Sequence of chain 6.E:
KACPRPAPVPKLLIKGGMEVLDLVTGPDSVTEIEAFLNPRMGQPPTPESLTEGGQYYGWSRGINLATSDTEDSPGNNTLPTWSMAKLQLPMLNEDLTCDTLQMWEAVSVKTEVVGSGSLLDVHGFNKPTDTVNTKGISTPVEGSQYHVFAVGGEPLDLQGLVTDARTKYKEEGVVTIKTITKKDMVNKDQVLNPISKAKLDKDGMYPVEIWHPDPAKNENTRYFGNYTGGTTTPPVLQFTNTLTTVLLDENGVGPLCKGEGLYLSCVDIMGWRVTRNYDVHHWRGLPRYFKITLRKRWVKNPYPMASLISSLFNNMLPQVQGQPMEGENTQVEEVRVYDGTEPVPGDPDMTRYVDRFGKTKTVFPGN

A small-molecule ligand and the protein it binds are described below.
Small molecule (SMILES): CC(=O)N[C@@H]1[C@@H](O[C@@H]2O[C@H](CO)[C@H](O)[C@H](O[C@]3(C(=O)O)C[C@H](O)[C@@H](NC(C)=O)[C@H]([C@H](O)[C@H](O)CO)O3)[C@H]2O)[C@H](O)[C@@H](CO[C@]2(C(=O)O)C[C@H](O)[C@@H](NC(C)=O)[C@H]([C@H](O)[C@H](O)CO)O2)O[C@H]1O

Binding-site contacts:
Ligand atom C2 contacts residue GLY78 of chain 6.E at 4.1 Å.
Ligand atom O4 contacts residue ILE79 of chain 6.E at 3.5 Å (h-bond).
Ligand atom C1 contacts residue TYR72 of chain 6.E at 3.8 Å (hydrophobic).
Ligand atom C7 contacts residue TYR72 of chain 6.E at 3.9 Å (hydrophobic).
Ligand atom C1 contacts residue ARG77 of chain 6.E at 3.4 Å.
Ligand atom C8 contacts residue TYR72 of chain 6.E at 4.1 Å (hydrophobic).
Ligand atom O4 contacts residue GLY78 of chain 6.E at 3.0 Å.
Ligand atom O1B contacts residue TYR72 of chain 6.E at 3.8 Å.
Ligand atom N5 contacts residue TYR72 of chain 6.E at 3.1 Å (h-bond).
Ligand atom C11 contacts residue ASP85 of chain 6.A at 3.8 Å.
Ligand atom O8 contacts residue TYR72 of chain 6.E at 3.5 Å (h-bond).
Ligand atom C8 contacts residue ARG77 of chain 6.E at 4.2 Å.
Ligand atom O4 contacts residue THR291 of chain 6.E at 3.4 Å.
Ligand atom C4 contacts residue GLY78 of chain 6.E at 3.3 Å.
Ligand atom O1B contacts residue SER89 of chain 6.E at 4.1 Å.
Ligand atom C3 contacts residue VAL296 of chain 6.E at 3.7 Å (hydrophobic).
Ligand atom O10 contacts residue THR291 of chain 6.E at 3.8 Å.
Ligand atom C4 contacts residue HIS298 of chain 6.E at 3.6 Å.
Ligand atom C3 contacts residue HIS298 of chain 6.E at 3.8 Å.
Ligand atom C1 contacts residue SER89 of chain 6.E at 4.2 Å.
Ligand atom O1A contacts residue SER89 of chain 6.E at 3.4 Å (h-bond).
Ligand atom O1B contacts residue ARG77 of chain 6.E at 2.8 Å (salt-bridge).
Ligand atom O4 contacts residue VAL296 of chain 6.E at 4.0 Å.
Ligand atom O1A contacts residue ARG77 of chain 6.E at 3.1 Å (salt-bridge).
Ligand atom C6 contacts residue ASN93 of chain 6.E at 3.4 Å.
Ligand atom C5 contacts residue ASN93 of chain 6.E at 4.1 Å.
Ligand atom C3 contacts residue GLY78 of chain 6.E at 4.0 Å.
Ligand atom O10 contacts residue ASN293 of chain 6.E at 3.9 Å.
Ligand atom O6 contacts residue ASN93 of chain 6.E at 3.5 Å (h-bond).
Ligand atom C3 contacts residue GLY78 of chain 6.E at 4.0 Å.
Ligand atom O4 contacts residue HIS298 of chain 6.E at 3.0 Å (h-bond).
Ligand atom C5 contacts residue TYR72 of chain 6.E at 3.4 Å (hydrophobic).
Ligand atom O1A contacts residue TYR72 of chain 6.E at 3.5 Å.
Ligand atom O3 contacts residue GLY78 of chain 6.E at 3.6 Å.
Ligand atom C4 contacts residue TYR72 of chain 6.E at 3.4 Å (hydrophobic).
Ligand atom O1B contacts residue ASN80 of chain 6.E at 4.2 Å.
Ligand atom O4 contacts residue TYR72 of chain 6.E at 4.2 Å.
Ligand atom C1 contacts residue GLY78 of chain 6.E at 4.0 Å.
Ligand atom O1A contacts residue GLY78 of chain 6.E at 3.3 Å (h-bond).
Ligand atom C6 contacts residue TYR72 of chain 6.E at 3.3 Å (hydrophobic).

Sequence of chain 6.A:
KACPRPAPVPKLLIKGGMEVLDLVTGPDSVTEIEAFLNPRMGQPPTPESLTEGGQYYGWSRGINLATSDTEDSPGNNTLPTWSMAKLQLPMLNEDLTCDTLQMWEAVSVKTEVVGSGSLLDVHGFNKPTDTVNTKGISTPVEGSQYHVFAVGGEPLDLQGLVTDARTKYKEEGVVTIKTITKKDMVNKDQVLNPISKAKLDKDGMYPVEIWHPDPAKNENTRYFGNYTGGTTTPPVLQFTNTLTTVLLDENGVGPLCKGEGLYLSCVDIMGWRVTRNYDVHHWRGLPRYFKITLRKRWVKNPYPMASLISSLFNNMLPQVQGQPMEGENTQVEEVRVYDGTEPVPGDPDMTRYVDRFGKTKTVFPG